The protein below binds the small molecule below.
Small molecule (SMILES): CC(=O)N[C@@H]1[C@@H](O)[C@H](O)[C@@H](CO)O[C@H]1O

Sequence of chain 1.B:
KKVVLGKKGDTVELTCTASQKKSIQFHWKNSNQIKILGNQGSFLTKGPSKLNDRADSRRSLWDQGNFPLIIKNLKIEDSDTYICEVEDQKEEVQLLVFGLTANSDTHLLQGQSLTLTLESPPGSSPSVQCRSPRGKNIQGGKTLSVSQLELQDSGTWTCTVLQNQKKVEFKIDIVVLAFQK

Binding-site contacts:
Ligand atom C5 contacts residue THR132 of chain 1.A at 4.2 Å.
Ligand atom O5 contacts residue THR132 of chain 1.A at 4.0 Å.
Ligand atom C6 contacts residue THR132 of chain 1.A at 3.7 Å.
Ligand atom C1 contacts residue ASN130 of chain 1.A at 1.4 Å.
Ligand atom C3 contacts residue ASN130 of chain 1.A at 3.7 Å.
Ligand atom C5 contacts residue ASN130 of chain 1.A at 3.6 Å.
Ligand atom C4 contacts residue ASN130 of chain 1.A at 4.1 Å.
Ligand atom C1 contacts residue ASP133 of chain 1.A at 4.2 Å.
Ligand atom C5 contacts residue ASP133 of chain 1.A at 4.3 Å.
Ligand atom N2 contacts residue ASN130 of chain 1.A at 2.8 Å (h-bond).
Ligand atom O6 contacts residue LYS30 of chain 1.B at 4.2 Å.
Ligand atom O6 contacts residue ASP133 of chain 1.A at 3.8 Å.
Ligand atom C2 contacts residue ASN130 of chain 1.A at 2.3 Å.
Ligand atom O5 contacts residue ASN130 of chain 1.A at 2.4 Å (h-bond).
Ligand atom O5 contacts residue ASP133 of chain 1.A at 3.4 Å.
Ligand atom C8 contacts residue ASN130 of chain 1.A at 4.4 Å.
Ligand atom C1 contacts residue THR132 of chain 1.A at 4.2 Å.
Ligand atom O7 contacts residue ASN130 of chain 1.A at 3.7 Å.
Ligand atom C6 contacts residue ASP133 of chain 1.A at 3.9 Å.
Ligand atom C7 contacts residue ASN130 of chain 1.A at 3.4 Å.

Sequence of chain 1.A:
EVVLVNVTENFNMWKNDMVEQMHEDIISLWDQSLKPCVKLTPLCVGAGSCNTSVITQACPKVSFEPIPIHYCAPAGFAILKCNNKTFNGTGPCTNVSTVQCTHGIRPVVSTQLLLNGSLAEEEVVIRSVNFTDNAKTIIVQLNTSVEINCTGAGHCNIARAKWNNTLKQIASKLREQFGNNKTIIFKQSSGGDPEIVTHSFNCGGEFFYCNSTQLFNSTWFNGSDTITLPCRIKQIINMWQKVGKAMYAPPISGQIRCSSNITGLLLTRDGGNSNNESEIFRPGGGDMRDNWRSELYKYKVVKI